Sequence of chain 1.B:
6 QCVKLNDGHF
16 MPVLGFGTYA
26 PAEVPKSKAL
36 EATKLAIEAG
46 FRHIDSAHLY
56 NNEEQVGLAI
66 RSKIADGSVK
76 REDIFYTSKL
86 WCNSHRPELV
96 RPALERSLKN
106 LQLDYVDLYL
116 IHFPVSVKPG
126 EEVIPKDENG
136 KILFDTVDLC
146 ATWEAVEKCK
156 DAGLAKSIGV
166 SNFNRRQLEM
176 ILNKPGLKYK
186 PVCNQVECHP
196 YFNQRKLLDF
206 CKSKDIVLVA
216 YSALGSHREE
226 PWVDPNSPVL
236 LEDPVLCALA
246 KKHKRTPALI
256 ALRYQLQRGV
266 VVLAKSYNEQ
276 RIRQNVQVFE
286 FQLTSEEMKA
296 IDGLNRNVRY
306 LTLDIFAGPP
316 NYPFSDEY

This small molecule binds to this protein.
Small molecule (SMILES): COc1ccc(Cl)cc1C(=O)NCCc1ccc(S(=O)(=O)NC(=O)NC2CCCCC2)cc1

Binding-site contacts:
Ligand atom N9 contacts residue NAP1 of chain 1.E at 3.1 Å.
Ligand atom O3 contacts residue NAP1 of chain 1.E at 3.2 Å.
Ligand atom S2 contacts residue NAP1 of chain 1.E at 3.4 Å.
Ligand atom C24 contacts residue TYR24 of chain 1.B at 3.8 Å (hydrophobic).
Ligand atom C20 contacts residue TRP227 of chain 1.B at 3.5 Å (hydrophobic).
Ligand atom C21 contacts residue TYR24 of chain 1.B at 3.5 Å (hydrophobic).
Ligand atom C25 contacts residue TYR24 of chain 1.B at 3.5 Å (hydrophobic).
Ligand atom C17 contacts residue NAP1 of chain 1.E at 3.3 Å.
Ligand atom O4 contacts residue LEU306 of chain 1.B at 3.3 Å.
Ligand atom C24 contacts residue TRP227 of chain 1.B at 3.5 Å (hydrophobic).
Ligand atom C11 contacts residue HIS117 of chain 1.B at 3.7 Å.
Ligand atom O6 contacts residue VAL128 of chain 1.B at 3.6 Å.
Ligand atom C15 contacts residue PHE118 of chain 1.B at 3.7 Å (hydrophobic).
Ligand atom C14 contacts residue LEU308 of chain 1.B at 3.7 Å (hydrophobic).
Ligand atom C18 contacts residue TYR24 of chain 1.B at 3.5 Å (hydrophobic).
Ligand atom C13 contacts residue NAP1 of chain 1.E at 3.4 Å.
Ligand atom C23 contacts residue TYR24 of chain 1.B at 3.4 Å (hydrophobic).
Ligand atom O4 contacts residue HIS222 of chain 1.B at 2.8 Å (h-bond).
Ligand atom O3 contacts residue TYR55 of chain 1.B at 2.7 Å (h-bond).
Ligand atom O5 contacts residue HIS222 of chain 1.B at 3.3 Å.
Ligand atom C12 contacts residue LEU54 of chain 1.B at 3.6 Å (hydrophobic).
Ligand atom C11 contacts residue LEU54 of chain 1.B at 3.6 Å (hydrophobic).
Ligand atom C22 contacts residue TYR24 of chain 1.B at 3.7 Å (hydrophobic).
Ligand atom N9 contacts residue TYR55 of chain 1.B at 3.2 Å (h-bond).
Ligand atom O5 contacts residue NAP1 of chain 1.E at 3.5 Å.
Ligand atom C19 contacts residue TYR24 of chain 1.B at 3.5 Å (hydrophobic).
Ligand atom C33 contacts residue ILE129 of chain 1.B at 3.8 Å (hydrophobic).
Ligand atom O6 contacts residue LEU54 of chain 1.B at 3.4 Å.
Ligand atom O3 contacts residue HIS117 of chain 1.B at 2.5 Å (h-bond).
Ligand atom C16 contacts residue TRP86 of chain 1.B at 3.4 Å (hydrophobic).
Ligand atom N8 contacts residue NAP1 of chain 1.E at 3.8 Å.
Ligand atom C21 contacts residue TYR55 of chain 1.B at 3.7 Å (hydrophobic).
Ligand atom C17 contacts residue HIS117 of chain 1.B at 3.6 Å.
Ligand atom S2 contacts residue HIS222 of chain 1.B at 3.4 Å (h-bond).
Ligand atom O4 contacts residue NAP1 of chain 1.E at 2.9 Å.
Ligand atom O5 contacts residue TYR24 of chain 1.B at 3.0 Å.
Ligand atom C22 contacts residue HIS222 of chain 1.B at 3.5 Å.
Ligand atom C18 contacts residue HIS222 of chain 1.B at 3.8 Å.
Ligand atom C17 contacts residue TYR55 of chain 1.B at 3.3 Å (hydrophobic).
Ligand atom C15 contacts residue LEU308 of chain 1.B at 3.7 Å (hydrophobic).